Sequence of chain 1.A:
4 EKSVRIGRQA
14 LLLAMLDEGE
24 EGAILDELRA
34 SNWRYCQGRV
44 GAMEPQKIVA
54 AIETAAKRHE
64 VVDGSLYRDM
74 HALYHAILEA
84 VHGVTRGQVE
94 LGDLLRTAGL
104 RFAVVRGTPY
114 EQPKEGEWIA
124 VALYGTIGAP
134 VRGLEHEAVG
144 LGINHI

Sequence of chain 3.B:
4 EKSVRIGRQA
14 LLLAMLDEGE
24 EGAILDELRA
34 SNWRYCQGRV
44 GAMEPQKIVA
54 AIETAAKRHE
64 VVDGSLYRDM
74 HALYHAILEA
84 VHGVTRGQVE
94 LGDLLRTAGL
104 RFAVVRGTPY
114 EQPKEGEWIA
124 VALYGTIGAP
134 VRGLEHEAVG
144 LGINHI

This small molecule binds to this protein.
Small molecule (SMILES): N[C@@H](Cc1c[nH]c[nH+]1)C(=O)O

Binding-site contacts:
Ligand atom CB contacts residue TYR70 of chain 1.A at 3.9 Å (hydrophobic).
Ligand atom CB contacts residue TYR77 of chain 1.A at 4.0 Å (hydrophobic).
Ligand atom N contacts residue HIS78 of chain 1.A at 3.2 Å (h-bond).
Ligand atom O contacts residue ARG89 of chain 3.A at 2.9 Å (salt-bridge).
Ligand atom CD2 contacts residue ARG99 of chain 3.A at 3.7 Å.
Ligand atom ND1 contacts residue TYR70 of chain 1.A at 2.8 Å (h-bond).
Ligand atom ND1 contacts residue ALA132 of chain 3.A at 3.6 Å.
Ligand atom CD2 contacts residue GLY131 of chain 3.A at 3.7 Å.
Ligand atom CG contacts residue TYR77 of chain 1.A at 3.9 Å (hydrophobic).
Ligand atom OXT contacts residue HIS78 of chain 1.A at 3.1 Å (h-bond).
Ligand atom CB contacts residue GLY131 of chain 3.A at 3.7 Å.
Ligand atom CD2 contacts residue ALA132 of chain 3.A at 3.7 Å (hydrophobic).
Ligand atom CA contacts residue TYR77 of chain 1.A at 3.7 Å (hydrophobic).
Ligand atom CD2 contacts residue TYR77 of chain 1.A at 3.5 Å (hydrophobic).
Ligand atom C contacts residue HIS139 of chain 3.A at 3.7 Å.
Ligand atom OXT contacts residue HIS139 of chain 3.A at 3.0 Å (h-bond).
Ligand atom C contacts residue ARG99 of chain 3.A at 3.8 Å.
Ligand atom N contacts residue HIS74 of chain 1.A at 3.5 Å.
Ligand atom CE1 contacts residue TYR70 of chain 1.A at 3.7 Å (hydrophobic).
Ligand atom N contacts residue TYR70 of chain 1.A at 3.2 Å (h-bond).
Ligand atom CD2 contacts residue LEU98 of chain 3.A at 4.0 Å (hydrophobic).
Ligand atom OXT contacts residue ARG89 of chain 3.A at 2.8 Å (salt-bridge).
Ligand atom C contacts residue MG1 of chain 1.C at 3.0 Å.
Ligand atom O contacts residue ARG99 of chain 3.A at 2.9 Å (salt-bridge).
Ligand atom NE2 contacts residue ALA132 of chain 3.A at 3.6 Å (h-bond).
Ligand atom CG contacts residue TYR70 of chain 1.A at 3.7 Å (hydrophobic).
Ligand atom OXT contacts residue MG1 of chain 1.C at 2.1 Å.
Ligand atom CA contacts residue HIS78 of chain 1.A at 3.6 Å.
Ligand atom CG contacts residue ALA132 of chain 3.A at 3.8 Å (hydrophobic).
Ligand atom N contacts residue HIS139 of chain 3.A at 3.2 Å (h-bond).
Ligand atom O contacts residue ILE130 of chain 3.A at 3.6 Å.
Ligand atom N contacts residue MG1 of chain 1.C at 2.3 Å.
Ligand atom CA contacts residue MG1 of chain 1.C at 3.1 Å.
Ligand atom CA contacts residue HIS139 of chain 3.A at 4.0 Å.
Ligand atom C contacts residue ARG89 of chain 3.A at 3.5 Å.
Ligand atom NE2 contacts residue TYR77 of chain 1.A at 3.5 Å.
Ligand atom CG contacts residue GLY131 of chain 3.A at 3.6 Å.
Ligand atom C contacts residue HIS78 of chain 1.A at 3.7 Å.
Ligand atom CE1 contacts residue ALA132 of chain 3.A at 3.5 Å (hydrophobic).
Ligand atom ND1 contacts residue GLY131 of chain 3.A at 3.8 Å.

Sequence of chain 3.A:
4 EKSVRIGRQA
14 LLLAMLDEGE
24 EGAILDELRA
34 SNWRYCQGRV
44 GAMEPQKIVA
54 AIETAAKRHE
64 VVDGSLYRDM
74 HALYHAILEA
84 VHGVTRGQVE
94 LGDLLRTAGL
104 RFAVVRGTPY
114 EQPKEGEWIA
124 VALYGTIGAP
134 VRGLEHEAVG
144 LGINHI